Sequence of chain 1.B:
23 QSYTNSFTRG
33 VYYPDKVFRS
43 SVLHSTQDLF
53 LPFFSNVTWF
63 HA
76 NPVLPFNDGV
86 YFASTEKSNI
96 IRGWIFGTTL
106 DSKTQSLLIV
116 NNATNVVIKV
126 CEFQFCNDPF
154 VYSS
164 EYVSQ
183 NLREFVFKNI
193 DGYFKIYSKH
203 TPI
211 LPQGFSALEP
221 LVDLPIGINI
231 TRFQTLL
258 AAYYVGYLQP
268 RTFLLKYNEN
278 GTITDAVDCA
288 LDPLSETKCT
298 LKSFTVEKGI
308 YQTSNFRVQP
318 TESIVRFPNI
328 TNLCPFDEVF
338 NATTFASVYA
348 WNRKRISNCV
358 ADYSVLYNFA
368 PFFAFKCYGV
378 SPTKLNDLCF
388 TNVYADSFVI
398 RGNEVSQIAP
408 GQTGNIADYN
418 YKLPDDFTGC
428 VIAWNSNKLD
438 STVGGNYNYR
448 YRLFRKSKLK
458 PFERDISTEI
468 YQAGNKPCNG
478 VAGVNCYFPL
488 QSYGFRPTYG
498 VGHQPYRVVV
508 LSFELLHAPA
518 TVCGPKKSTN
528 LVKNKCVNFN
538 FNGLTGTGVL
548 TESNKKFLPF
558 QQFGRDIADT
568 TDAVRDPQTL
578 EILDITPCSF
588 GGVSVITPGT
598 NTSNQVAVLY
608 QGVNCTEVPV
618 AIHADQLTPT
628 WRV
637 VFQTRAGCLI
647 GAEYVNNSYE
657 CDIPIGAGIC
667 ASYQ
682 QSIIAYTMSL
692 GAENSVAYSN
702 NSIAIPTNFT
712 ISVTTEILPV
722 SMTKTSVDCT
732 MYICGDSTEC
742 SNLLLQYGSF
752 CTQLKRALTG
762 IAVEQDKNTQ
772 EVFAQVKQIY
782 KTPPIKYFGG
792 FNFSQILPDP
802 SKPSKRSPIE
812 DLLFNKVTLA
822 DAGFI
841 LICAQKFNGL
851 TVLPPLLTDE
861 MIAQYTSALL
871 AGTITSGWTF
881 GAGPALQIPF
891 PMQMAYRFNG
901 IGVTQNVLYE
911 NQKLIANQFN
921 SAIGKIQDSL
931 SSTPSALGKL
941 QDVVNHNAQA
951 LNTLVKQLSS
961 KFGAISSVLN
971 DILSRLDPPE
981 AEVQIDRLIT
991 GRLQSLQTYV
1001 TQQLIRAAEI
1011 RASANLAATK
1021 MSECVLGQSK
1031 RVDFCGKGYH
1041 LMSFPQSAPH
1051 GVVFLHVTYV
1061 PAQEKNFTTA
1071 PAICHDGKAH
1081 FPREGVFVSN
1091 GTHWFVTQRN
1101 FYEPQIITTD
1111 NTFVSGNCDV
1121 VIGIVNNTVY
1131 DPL

The protein below binds the small molecule below.
Small molecule (SMILES): CC(=O)N[C@H]1[C@H](O[C@H]2[C@H](O)[C@@H](NC(C)=O)CO[C@@H]2CO)O[C@H](CO)[C@@H](O)[C@@H]1O

Binding-site contacts:
Ligand atom C7 contacts residue HIS1093 of chain 1.B at 3.5 Å.
Ligand atom C7 contacts residue ASN1090 of chain 1.B at 3.3 Å.
Ligand atom C1 contacts residue THR1092 of chain 1.B at 4.2 Å.
Ligand atom O6 contacts residue PHE1095 of chain 1.B at 3.6 Å.
Ligand atom C5 contacts residue ASN1090 of chain 1.B at 3.6 Å.
Ligand atom C2 contacts residue ASN1090 of chain 1.B at 2.4 Å.
Ligand atom O3 contacts residue THR1092 of chain 1.B at 4.4 Å.
Ligand atom O5 contacts residue ASN1090 of chain 1.B at 2.4 Å (h-bond).
Ligand atom C7 contacts residue THR1092 of chain 1.B at 4.0 Å.
Ligand atom C3 contacts residue THR1092 of chain 1.B at 3.9 Å.
Ligand atom C1 contacts residue HIS1093 of chain 1.B at 3.9 Å.
Ligand atom N2 contacts residue THR1092 of chain 1.B at 3.1 Å (h-bond).
Ligand atom O5 contacts residue PHE1095 of chain 1.B at 3.6 Å.
Ligand atom C4 contacts residue HIS1093 of chain 1.B at 3.5 Å.
Ligand atom N2 contacts residue HIS1093 of chain 1.B at 4.1 Å.
Ligand atom C6 contacts residue PHE1095 of chain 1.B at 3.4 Å (hydrophobic).
Ligand atom C1 contacts residue PHE1095 of chain 1.B at 4.1 Å (hydrophobic).
Ligand atom C8 contacts residue HIS1093 of chain 1.B at 4.0 Å.
Ligand atom N2 contacts residue ASN1090 of chain 1.B at 2.9 Å (h-bond).
Ligand atom C6 contacts residue HIS1093 of chain 1.B at 4.5 Å.
Ligand atom C2 contacts residue THR1092 of chain 1.B at 3.9 Å.
Ligand atom C5 contacts residue HIS1093 of chain 1.B at 3.4 Å.
Ligand atom C2 contacts residue HIS1093 of chain 1.B at 4.1 Å.
Ligand atom C1 contacts residue ASN1090 of chain 1.B at 1.4 Å.
Ligand atom C8 contacts residue ASN1090 of chain 1.B at 3.9 Å.
Ligand atom O7 contacts residue HIS1093 of chain 1.B at 3.3 Å.
Ligand atom C3 contacts residue ASN1090 of chain 1.B at 3.8 Å.
Ligand atom O5 contacts residue HIS1093 of chain 1.B at 4.1 Å.
Ligand atom O6 contacts residue HIS1093 of chain 1.B at 4.3 Å.
Ligand atom C8 contacts residue THR1092 of chain 1.B at 3.9 Å.
Ligand atom O4 contacts residue HIS1093 of chain 1.B at 3.3 Å.
Ligand atom C3 contacts residue HIS1093 of chain 1.B at 3.4 Å.
Ligand atom O3 contacts residue HIS1093 of chain 1.B at 4.4 Å.
Ligand atom O7 contacts residue ASN1090 of chain 1.B at 3.4 Å (h-bond).
Ligand atom C4 contacts residue ASN1090 of chain 1.B at 4.2 Å.
Ligand atom C5 contacts residue PHE1095 of chain 1.B at 3.6 Å (hydrophobic).